Sequence of chain 1.A:
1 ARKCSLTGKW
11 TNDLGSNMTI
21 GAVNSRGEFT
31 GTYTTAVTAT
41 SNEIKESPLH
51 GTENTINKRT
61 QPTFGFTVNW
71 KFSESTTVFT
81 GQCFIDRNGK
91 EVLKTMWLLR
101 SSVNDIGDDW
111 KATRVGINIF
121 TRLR

The small molecule below binds the protein below.
Small molecule (SMILES): CC(=O)N[C@@H]1[C@@H](O)[C@H](O)[C@@H](CO)O[C@H]1O

Binding-site contacts:
Ligand atom C4 contacts residue ASN17 of chain 1.A at 4.3 Å.
Ligand atom C7 contacts residue ASN17 of chain 1.A at 3.6 Å.
Ligand atom C2 contacts residue GLY15 of chain 1.A at 4.4 Å.
Ligand atom C5 contacts residue ASN17 of chain 1.A at 3.7 Å.
Ligand atom O5 contacts residue ASN17 of chain 1.A at 2.3 Å (h-bond).
Ligand atom C7 contacts residue THR34 of chain 1.A at 4.3 Å.
Ligand atom O3 contacts residue ILE44 of chain 1.A at 4.3 Å.
Ligand atom C8 contacts residue THR34 of chain 1.A at 3.9 Å.
Ligand atom C7 contacts residue GLY15 of chain 1.A at 3.8 Å.
Ligand atom C1 contacts residue LEU123 of chain 1.A at 4.3 Å (hydrophobic).
Ligand atom O7 contacts residue THR34 of chain 1.A at 3.6 Å.
Ligand atom C8 contacts residue GLY15 of chain 1.A at 3.3 Å.
Ligand atom O5 contacts residue LEU123 of chain 1.A at 3.9 Å.
Ligand atom O7 contacts residue ASN17 of chain 1.A at 3.8 Å.
Ligand atom N2 contacts residue GLY15 of chain 1.A at 3.2 Å (h-bond).
Ligand atom C8 contacts residue ASN17 of chain 1.A at 4.4 Å.
Ligand atom C3 contacts residue ASN17 of chain 1.A at 3.7 Å.
Ligand atom C8 contacts residue ALA36 of chain 1.A at 3.9 Å (hydrophobic).
Ligand atom C7 contacts residue ILE44 of chain 1.A at 4.1 Å (hydrophobic).
Ligand atom C8 contacts residue ILE44 of chain 1.A at 4.3 Å (hydrophobic).
Ligand atom C2 contacts residue ASN17 of chain 1.A at 2.3 Å.
Ligand atom N2 contacts residue ASN17 of chain 1.A at 2.9 Å (h-bond).
Ligand atom C1 contacts residue ASN17 of chain 1.A at 1.4 Å.
Ligand atom C8 contacts residue THR35 of chain 1.A at 3.7 Å.
Ligand atom O7 contacts residue ILE44 of chain 1.A at 3.2 Å.
Ligand atom C8 contacts residue SER16 of chain 1.A at 4.2 Å.